The small molecule below binds the protein below.
Small molecule (SMILES): CC(=O)N[C@@H]1[C@@H](O)[C@H](O)[C@@H](CO)O[C@H]1O

Sequence of chain 1.B:
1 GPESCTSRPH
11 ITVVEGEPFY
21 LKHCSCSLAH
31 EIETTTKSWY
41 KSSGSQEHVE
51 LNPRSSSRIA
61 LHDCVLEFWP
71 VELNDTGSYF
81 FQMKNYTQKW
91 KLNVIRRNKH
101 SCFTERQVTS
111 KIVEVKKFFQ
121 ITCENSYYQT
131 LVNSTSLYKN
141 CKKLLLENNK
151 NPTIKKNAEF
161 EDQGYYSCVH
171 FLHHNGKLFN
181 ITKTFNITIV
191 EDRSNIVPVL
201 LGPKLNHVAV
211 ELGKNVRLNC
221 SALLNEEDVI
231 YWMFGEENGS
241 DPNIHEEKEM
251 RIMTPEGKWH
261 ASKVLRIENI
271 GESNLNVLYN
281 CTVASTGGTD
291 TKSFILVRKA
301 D

Binding-site contacts:
Ligand atom C5 contacts residue ASN74 of chain 1.B at 3.6 Å.
Ligand atom C1 contacts residue GLU72 of chain 1.B at 4.5 Å.
Ligand atom C7 contacts residue ASN74 of chain 1.B at 3.5 Å.
Ligand atom N2 contacts residue ASN74 of chain 1.B at 2.9 Å (h-bond).
Ligand atom C4 contacts residue ASN74 of chain 1.B at 4.2 Å.
Ligand atom C6 contacts residue GLU72 of chain 1.B at 3.8 Å.
Ligand atom C5 contacts residue ARG58 of chain 1.B at 4.3 Å.
Ligand atom C8 contacts residue ASN74 of chain 1.B at 4.3 Å.
Ligand atom C2 contacts residue ASN74 of chain 1.B at 2.4 Å.
Ligand atom O5 contacts residue ASN74 of chain 1.B at 2.3 Å (h-bond).
Ligand atom C1 contacts residue ARG58 of chain 1.B at 4.3 Å.
Ligand atom C1 contacts residue ASN74 of chain 1.B at 1.4 Å.
Ligand atom O7 contacts residue ASN74 of chain 1.B at 3.7 Å.
Ligand atom C5 contacts residue GLU72 of chain 1.B at 4.2 Å.
Ligand atom C3 contacts residue ARG58 of chain 1.B at 3.9 Å.
Ligand atom O5 contacts residue GLU72 of chain 1.B at 3.8 Å.
Ligand atom O6 contacts residue GLU72 of chain 1.B at 4.1 Å.
Ligand atom C3 contacts residue ASN74 of chain 1.B at 3.8 Å.